Sequence of chain 1.B:
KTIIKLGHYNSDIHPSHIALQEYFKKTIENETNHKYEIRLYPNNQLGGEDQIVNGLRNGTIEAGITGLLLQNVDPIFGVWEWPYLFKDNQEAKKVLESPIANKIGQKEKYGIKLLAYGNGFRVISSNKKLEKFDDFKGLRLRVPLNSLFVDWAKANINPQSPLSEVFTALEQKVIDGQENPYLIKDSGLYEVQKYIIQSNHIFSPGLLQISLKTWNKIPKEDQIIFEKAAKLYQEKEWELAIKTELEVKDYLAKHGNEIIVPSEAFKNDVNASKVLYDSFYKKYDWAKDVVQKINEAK

Binding-site contacts:
Ligand atom O5 contacts residue ARG147 of chain 1.B at 2.9 Å (salt-bridge).
Ligand atom O4 contacts residue PRO169 of chain 1.B at 3.5 Å.
Ligand atom C3 contacts residue GLU72 of chain 1.B at 3.6 Å.
Ligand atom C1 contacts residue PHE174 of chain 1.B at 3.7 Å (hydrophobic).
Ligand atom C6 contacts residue ASN207 of chain 1.B at 3.8 Å.
Ligand atom O6A contacts residue GLU72 of chain 1.B at 3.9 Å.
Ligand atom O3 contacts residue GLU72 of chain 1.B at 2.7 Å (salt-bridge).
Ligand atom O6B contacts residue ARG147 of chain 1.B at 3.0 Å (salt-bridge).
Ligand atom O6B contacts residue ARG167 of chain 1.B at 2.8 Å (salt-bridge).
Ligand atom O1 contacts residue LEU92 of chain 1.B at 3.6 Å.
Ligand atom C5 contacts residue ASN207 of chain 1.B at 3.9 Å.
Ligand atom O1 contacts residue LEU91 of chain 1.B at 3.9 Å.
Ligand atom C1 contacts residue GLU104 of chain 1.B at 3.4 Å.
Ligand atom O3 contacts residue TYR32 of chain 1.B at 2.8 Å (h-bond).
Ligand atom O5 contacts residue ASN207 of chain 1.B at 2.8 Å (h-bond).
Ligand atom C1 contacts residue LEU92 of chain 1.B at 3.8 Å (hydrophobic).
Ligand atom C2 contacts residue GLY90 of chain 1.B at 3.8 Å.
Ligand atom C2 contacts residue GLU72 of chain 1.B at 3.5 Å.
Ligand atom C6 contacts residue ARG147 of chain 1.B at 3.9 Å.
Ligand atom O3 contacts residue GLY90 of chain 1.B at 3.6 Å.
Ligand atom C6 contacts residue ARG167 of chain 1.B at 3.5 Å.
Ligand atom C4 contacts residue GLU72 of chain 1.B at 3.5 Å.
Ligand atom O2 contacts residue GLY90 of chain 1.B at 3.1 Å.
Ligand atom O1 contacts residue PHE174 of chain 1.B at 3.5 Å.
Ligand atom C3 contacts residue TYR32 of chain 1.B at 3.8 Å (hydrophobic).
Ligand atom C4 contacts residue PRO169 of chain 1.B at 3.7 Å (hydrophobic).
Ligand atom O6A contacts residue LEU190 of chain 1.B at 3.6 Å.
Ligand atom O5 contacts residue TYR32 of chain 1.B at 3.2 Å (h-bond).
Ligand atom O4 contacts residue GLU72 of chain 1.B at 2.6 Å (salt-bridge).
Ligand atom O2 contacts residue GLU104 of chain 1.B at 2.7 Å (salt-bridge).
Ligand atom O1 contacts residue GLU104 of chain 1.B at 2.7 Å (salt-bridge).
Ligand atom O4 contacts residue LEU92 of chain 1.B at 3.7 Å.
Ligand atom O6B contacts residue ASN207 of chain 1.B at 3.0 Å (h-bond).
Ligand atom C5 contacts residue GLU72 of chain 1.B at 3.7 Å.
Ligand atom C5 contacts residue TYR32 of chain 1.B at 3.6 Å (hydrophobic).
Ligand atom O2 contacts residue LEU91 of chain 1.B at 2.9 Å (h-bond).
Ligand atom C2 contacts residue GLU104 of chain 1.B at 3.5 Å.
Ligand atom O1 contacts residue ASN171 of chain 1.B at 2.8 Å (h-bond).
Ligand atom O6A contacts residue ARG167 of chain 1.B at 2.9 Å (salt-bridge).
Ligand atom C2 contacts residue LEU91 of chain 1.B at 3.6 Å (hydrophobic).

The small molecule below binds the protein below.
Small molecule (SMILES): O=C(O)[C@@H](O)[C@@H](O)[C@H](O)[C@@H](O)CO